Sequence of chain 1.I:
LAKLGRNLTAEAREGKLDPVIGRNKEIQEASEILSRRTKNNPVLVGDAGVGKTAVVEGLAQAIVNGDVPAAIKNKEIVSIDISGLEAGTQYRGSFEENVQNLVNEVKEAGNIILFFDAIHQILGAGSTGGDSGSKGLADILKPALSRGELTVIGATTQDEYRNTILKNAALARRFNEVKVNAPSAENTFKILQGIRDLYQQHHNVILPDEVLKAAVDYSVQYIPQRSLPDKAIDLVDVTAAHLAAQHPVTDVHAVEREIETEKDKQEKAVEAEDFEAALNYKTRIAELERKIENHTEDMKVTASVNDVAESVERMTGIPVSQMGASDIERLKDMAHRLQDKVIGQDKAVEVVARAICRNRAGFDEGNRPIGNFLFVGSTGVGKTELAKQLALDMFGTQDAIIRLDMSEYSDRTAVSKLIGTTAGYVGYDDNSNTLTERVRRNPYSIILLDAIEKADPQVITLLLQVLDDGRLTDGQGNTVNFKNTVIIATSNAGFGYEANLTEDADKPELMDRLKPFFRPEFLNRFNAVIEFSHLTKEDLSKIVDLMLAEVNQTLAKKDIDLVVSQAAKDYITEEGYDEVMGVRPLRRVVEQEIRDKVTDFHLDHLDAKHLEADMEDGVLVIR

The small molecule below binds the protein below.
Small molecule (SMILES): Nc1ncnc2c1ncn2[C@@H]1O[C@H](COP(=O)(O)OP(=O)(O)OP(O)(O)=S)[C@@H](O)[C@H]1O

Binding-site contacts:
Ligand atom C2 contacts residue ILE266 of chain 1.I at 3.4 Å (hydrophobic).
Ligand atom PA contacts residue LYS127 of chain 1.I at 3.2 Å.
Ligand atom O3G contacts residue ALA123 of chain 1.I at 3.8 Å.
Ligand atom O3G contacts residue VAL125 of chain 1.I at 3.7 Å.
Ligand atom PA contacts residue THR128 of chain 1.I at 3.8 Å.
Ligand atom C5' contacts residue ASP305 of chain 1.I at 3.5 Å.
Ligand atom O2B contacts residue MG1 of chain 1.UA at 2.8 Å.
Ligand atom N7 contacts residue GLY126 of chain 1.I at 3.8 Å.
Ligand atom C4' contacts residue ASP305 of chain 1.I at 3.8 Å.
Ligand atom O1B contacts residue MG1 of chain 1.UA at 2.2 Å.
Ligand atom O2A contacts residue ALA129 of chain 1.I at 3.3 Å (h-bond).
Ligand atom C4 contacts residue ILE266 of chain 1.I at 3.8 Å (hydrophobic).
Ligand atom O2A contacts residue THR128 of chain 1.I at 2.8 Å (h-bond).
Ligand atom C8 contacts residue GLY126 of chain 1.I at 3.3 Å.
Ligand atom O3A contacts residue THR128 of chain 1.I at 3.3 Å.
Ligand atom PA contacts residue MG1 of chain 1.UA at 2.9 Å.
Ligand atom O1A contacts residue LYS127 of chain 1.I at 2.6 Å (salt-bridge).
Ligand atom PG contacts residue GLY124 of chain 1.I at 3.8 Å.
Ligand atom O3B contacts residue MG1 of chain 1.UA at 3.8 Å.
Ligand atom O5' contacts residue MG1 of chain 1.UA at 3.5 Å.
Ligand atom O3G contacts residue GLY124 of chain 1.I at 2.6 Å (h-bond).
Ligand atom N1 contacts residue ILE96 of chain 1.I at 3.8 Å.
Ligand atom C6 contacts residue ILE266 of chain 1.I at 3.5 Å (hydrophobic).
Ligand atom N1 contacts residue ILE266 of chain 1.I at 3.7 Å.
Ligand atom O3A contacts residue MG1 of chain 1.UA at 1.9 Å.
Ligand atom N6 contacts residue ILE96 of chain 1.I at 2.9 Å (h-bond).
Ligand atom O2A contacts residue LYS127 of chain 1.I at 2.9 Å (salt-bridge).
Ligand atom N6 contacts residue ILE266 of chain 1.I at 3.5 Å.
Ligand atom PA contacts residue GLY126 of chain 1.I at 3.5 Å.
Ligand atom N3 contacts residue ILE266 of chain 1.I at 3.5 Å.
Ligand atom O2A contacts residue GLY126 of chain 1.I at 3.0 Å.
Ligand atom O2A contacts residue MG1 of chain 1.UA at 3.0 Å.
Ligand atom O2G contacts residue MG1 of chain 1.UA at 3.6 Å.
Ligand atom C5 contacts residue ILE266 of chain 1.I at 3.8 Å (hydrophobic).
Ligand atom S1G contacts residue ALA123 of chain 1.I at 3.5 Å.
Ligand atom C5' contacts residue GLY126 of chain 1.I at 3.5 Å.
Ligand atom O1A contacts residue VAL125 of chain 1.I at 3.7 Å.
Ligand atom O4' contacts residue ASP305 of chain 1.I at 3.8 Å.
Ligand atom PB contacts residue MG1 of chain 1.UA at 2.3 Å.
Ligand atom O1A contacts residue GLY126 of chain 1.I at 2.9 Å (h-bond).